Sequence of chain 1.E:
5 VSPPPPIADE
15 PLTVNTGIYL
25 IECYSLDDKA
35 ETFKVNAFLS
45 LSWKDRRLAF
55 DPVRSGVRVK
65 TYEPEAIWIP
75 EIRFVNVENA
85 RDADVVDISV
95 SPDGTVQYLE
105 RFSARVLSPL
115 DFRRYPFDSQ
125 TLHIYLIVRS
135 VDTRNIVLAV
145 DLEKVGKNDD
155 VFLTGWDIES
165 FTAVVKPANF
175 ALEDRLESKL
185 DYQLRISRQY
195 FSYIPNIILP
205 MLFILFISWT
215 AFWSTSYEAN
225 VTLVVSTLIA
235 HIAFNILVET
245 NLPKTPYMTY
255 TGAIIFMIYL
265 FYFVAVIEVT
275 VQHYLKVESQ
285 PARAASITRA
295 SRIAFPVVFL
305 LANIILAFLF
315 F

Binding-site contacts:
Ligand atom CAE contacts residue ASN152 of chain 1.D at 3.6 Å.
Ligand atom CLAP contacts residue ASP154 of chain 1.D at 3.4 Å.
Ligand atom CLAP contacts residue LYS183 of chain 1.E at 3.1 Å.
Ligand atom CAC contacts residue LEU176 of chain 1.E at 4.2 Å (hydrophobic).
Ligand atom CAF contacts residue PHE174 of chain 1.E at 4.1 Å (hydrophobic).
Ligand atom CAE contacts residue PHE174 of chain 1.E at 3.9 Å (hydrophobic).
Ligand atom CAC contacts residue ASN152 of chain 1.D at 3.2 Å.
Ligand atom CAJ contacts residue LYS183 of chain 1.E at 3.7 Å.
Ligand atom CAM contacts residue ASP154 of chain 1.D at 3.5 Å.
Ligand atom CAD contacts residue VAL79 of chain 1.E at 3.7 Å (hydrophobic).
Ligand atom CAM contacts residue ASP153 of chain 1.D at 3.2 Å.
Ligand atom CAJ contacts residue PHE174 of chain 1.E at 3.8 Å (hydrophobic).
Ligand atom CAD contacts residue PHE174 of chain 1.E at 4.3 Å (hydrophobic).
Ligand atom CAG contacts residue PHE174 of chain 1.E at 4.3 Å (hydrophobic).
Ligand atom CAL contacts residue ASN152 of chain 1.D at 3.8 Å.
Ligand atom CAB contacts residue ILE131 of chain 1.E at 4.3 Å (hydrophobic).
Ligand atom CAF contacts residue LYS183 of chain 1.E at 4.4 Å.
Ligand atom CAC contacts residue TYR23 of chain 1.D at 3.3 Å (hydrophobic).
Ligand atom CAC contacts residue PHE174 of chain 1.E at 3.9 Å (hydrophobic).
Ligand atom CAD contacts residue ILE131 of chain 1.E at 4.2 Å (hydrophobic).
Ligand atom CAK contacts residue ASP154 of chain 1.D at 4.2 Å.
Ligand atom CAG contacts residue ASN152 of chain 1.D at 4.0 Å.
Ligand atom NAN contacts residue ASP154 of chain 1.D at 3.6 Å.
Ligand atom CAA contacts residue PHE174 of chain 1.E at 4.1 Å (hydrophobic).
Ligand atom CAI contacts residue PHE174 of chain 1.E at 3.8 Å (hydrophobic).
Ligand atom CAA contacts residue LEU176 of chain 1.E at 3.2 Å (hydrophobic).
Ligand atom OAO contacts residue ASP153 of chain 1.D at 3.8 Å.
Ligand atom CAG contacts residue TYR23 of chain 1.D at 4.3 Å (hydrophobic).
Ligand atom OAO contacts residue ASN152 of chain 1.D at 3.6 Å.
Ligand atom CAA contacts residue ASN152 of chain 1.D at 3.8 Å.
Ligand atom CAK contacts residue LYS183 of chain 1.E at 3.6 Å.
Ligand atom CAB contacts residue LEU176 of chain 1.E at 3.8 Å (hydrophobic).
Ligand atom CAF contacts residue ASN152 of chain 1.D at 4.0 Å.
Ligand atom CAA contacts residue TYR23 of chain 1.D at 3.7 Å (hydrophobic).
Ligand atom CAH contacts residue PHE174 of chain 1.E at 3.3 Å (hydrophobic).
Ligand atom CAM contacts residue ASN152 of chain 1.D at 3.6 Å.
Ligand atom OAO contacts residue TYR23 of chain 1.D at 3.6 Å.
Ligand atom NAN contacts residue ASN152 of chain 1.D at 2.9 Å (h-bond).
Ligand atom NAN contacts residue ASP153 of chain 1.D at 3.5 Å (salt-bridge).
Ligand atom CAB contacts residue PHE174 of chain 1.E at 4.3 Å (hydrophobic).

Sequence of chain 1.D:
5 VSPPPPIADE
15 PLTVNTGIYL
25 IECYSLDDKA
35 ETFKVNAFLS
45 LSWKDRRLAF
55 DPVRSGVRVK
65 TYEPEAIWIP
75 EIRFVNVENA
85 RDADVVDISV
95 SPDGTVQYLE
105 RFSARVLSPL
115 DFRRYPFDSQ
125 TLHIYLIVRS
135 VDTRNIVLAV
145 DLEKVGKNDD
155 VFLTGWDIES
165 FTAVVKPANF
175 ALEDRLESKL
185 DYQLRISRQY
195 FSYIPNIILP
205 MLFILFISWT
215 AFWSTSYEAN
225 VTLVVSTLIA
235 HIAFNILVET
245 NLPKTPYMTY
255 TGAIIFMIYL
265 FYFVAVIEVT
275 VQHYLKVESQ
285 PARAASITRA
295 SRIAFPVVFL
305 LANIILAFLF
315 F

This small molecule binds to this protein.
Small molecule (SMILES): CN[C@@]1(c2ccccc2Cl)CCCCC1=O